Binding-site contacts:
Ligand atom C3 contacts residue FE1 of chain 1.S at 2.6 Å.
Ligand atom C8 contacts residue TRP149 of chain 1.F at 3.5 Å (hydrophobic).
Ligand atom O1 contacts residue PRO15 of chain 1.E at 4.0 Å.
Ligand atom C7 contacts residue TRP149 of chain 1.F at 3.1 Å (hydrophobic).
Ligand atom O3 contacts residue GLN177 of chain 1.F at 4.0 Å.
Ligand atom C5 contacts residue FE1 of chain 1.S at 3.9 Å.
Ligand atom C6 contacts residue TYR147 of chain 1.F at 3.9 Å (hydrophobic).
Ligand atom C4 contacts residue FE1 of chain 1.S at 2.6 Å.
Ligand atom O3 contacts residue ARG157 of chain 1.F at 3.2 Å (salt-bridge).
Ligand atom O4 contacts residue HIS160 of chain 1.F at 3.9 Å.
Ligand atom O3 contacts residue FE1 of chain 1.S at 1.8 Å.
Ligand atom O1 contacts residue ILE191 of chain 1.F at 4.1 Å.
Ligand atom C5 contacts residue TYR147 of chain 1.F at 3.4 Å (hydrophobic).
Ligand atom O1 contacts residue ARG133 of chain 1.E at 3.7 Å.
Ligand atom C1 contacts residue ARG157 of chain 1.F at 3.9 Å.
Ligand atom O4 contacts residue TYR108 of chain 1.F at 2.5 Å (h-bond).
Ligand atom C8 contacts residue TYR24 of chain 1.F at 3.4 Å (hydrophobic).
Ligand atom C1 contacts residue PRO15 of chain 1.E at 4.0 Å (hydrophobic).
Ligand atom C3 contacts residue HIS162 of chain 1.F at 3.8 Å.
Ligand atom C6 contacts residue PRO15 of chain 1.E at 3.8 Å (hydrophobic).
Ligand atom O1 contacts residue TYR24 of chain 1.F at 2.3 Å (h-bond).
Ligand atom O3 contacts residue HIS162 of chain 1.F at 2.5 Å.
Ligand atom C2 contacts residue FE1 of chain 1.S at 3.9 Å.
Ligand atom C2 contacts residue ARG157 of chain 1.F at 3.4 Å.
Ligand atom O3 contacts residue TYR108 of chain 1.F at 3.7 Å.
Ligand atom C4 contacts residue TYR108 of chain 1.F at 3.8 Å (hydrophobic).
Ligand atom C5 contacts residue PRO15 of chain 1.E at 3.8 Å (hydrophobic).
Ligand atom O2 contacts residue TRP149 of chain 1.F at 3.4 Å.
Ligand atom C3 contacts residue HIS160 of chain 1.F at 4.0 Å.
Ligand atom C5 contacts residue TYR16 of chain 1.E at 3.7 Å (hydrophobic).
Ligand atom C4 contacts residue TYR16 of chain 1.E at 4.1 Å (hydrophobic).
Ligand atom C1 contacts residue ILE191 of chain 1.F at 4.0 Å (hydrophobic).
Ligand atom O4 contacts residue HIS162 of chain 1.F at 3.6 Å (h-bond).
Ligand atom C3 contacts residue ARG157 of chain 1.F at 3.5 Å.
Ligand atom C7 contacts residue ILE191 of chain 1.F at 3.2 Å (hydrophobic).
Ligand atom O3 contacts residue HIS160 of chain 1.F at 3.1 Å (h-bond).
Ligand atom O4 contacts residue FE1 of chain 1.S at 1.9 Å.
Ligand atom C4 contacts residue PRO15 of chain 1.E at 4.0 Å (hydrophobic).
Ligand atom O4 contacts residue TYR16 of chain 1.E at 3.5 Å.
Ligand atom C2 contacts residue ILE191 of chain 1.F at 3.8 Å (hydrophobic).

Sequence of chain 1.E:
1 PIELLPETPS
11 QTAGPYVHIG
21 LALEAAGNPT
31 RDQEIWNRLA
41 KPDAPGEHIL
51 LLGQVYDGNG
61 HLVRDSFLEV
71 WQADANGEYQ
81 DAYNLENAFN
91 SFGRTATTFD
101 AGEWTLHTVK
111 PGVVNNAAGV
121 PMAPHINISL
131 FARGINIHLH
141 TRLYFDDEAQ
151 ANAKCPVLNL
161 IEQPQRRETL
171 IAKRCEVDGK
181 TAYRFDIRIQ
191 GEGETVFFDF

Sequence of chain 1.F:
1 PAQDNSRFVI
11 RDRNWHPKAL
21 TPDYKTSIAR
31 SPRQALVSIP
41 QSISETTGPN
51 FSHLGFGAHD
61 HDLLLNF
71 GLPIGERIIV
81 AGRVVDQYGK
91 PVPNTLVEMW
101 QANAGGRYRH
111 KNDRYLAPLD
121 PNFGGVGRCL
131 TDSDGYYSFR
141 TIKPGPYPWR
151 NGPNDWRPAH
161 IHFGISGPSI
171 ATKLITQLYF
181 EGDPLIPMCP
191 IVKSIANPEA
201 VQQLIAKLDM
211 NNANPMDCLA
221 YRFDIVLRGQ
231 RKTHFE

A small-molecule ligand and the protein it binds are described below.
Small molecule (SMILES): O=C(O)Cc1ccc(O)c(O)c1